Binding-site contacts:
Ligand atom OP1 contacts residue LYS57 of chain 18.C at 2.9 Å.
Ligand atom O5' contacts residue LYS57 of chain 18.C at 2.8 Å (salt-bridge).
Ligand atom OP2 contacts residue LYS57 of chain 18.C at 3.5 Å (salt-bridge).
Ligand atom N7 contacts residue THR45 of chain 52.C at 2.7 Å (h-bond).
Ligand atom C5' contacts residue LYS57 of chain 18.C at 3.8 Å.
Ligand atom OP2 contacts residue SER51 of chain 18.C at 3.3 Å (h-bond).
Ligand atom C6 contacts residue THR59 of chain 52.C at 3.5 Å.
Ligand atom OP2 contacts residue LYS43 of chain 52.C at 2.7 Å (salt-bridge).
Ligand atom C5' contacts residue ARG49 of chain 18.C at 2.6 Å.
Ligand atom OP1 contacts residue ASN55 of chain 18.C at 3.0 Å (h-bond).
Ligand atom N7 contacts residue TYR85 of chain 52.C at 3.8 Å.
Ligand atom O5' contacts residue LYS89 of chain 18.C at 3.2 Å (salt-bridge).
Ligand atom N6 contacts residue THR45 of chain 52.C at 2.8 Å (h-bond).
Ligand atom OP1 contacts residue ASN55 of chain 18.C at 3.2 Å.
Ligand atom C8 contacts residue LYS61 of chain 52.C at 3.6 Å.
Ligand atom P contacts residue LYS57 of chain 18.C at 3.1 Å.
Ligand atom P contacts residue ARG49 of chain 18.C at 3.7 Å.
Ligand atom C2 contacts residue SER47 of chain 52.C at 3.2 Å.
Ligand atom N6 contacts residue CYS46 of chain 52.C at 3.6 Å (h-bond).
Ligand atom OP1 contacts residue ARG49 of chain 18.C at 2.6 Å (salt-bridge).
Ligand atom P contacts residue SER51 of chain 18.C at 3.2 Å.
Ligand atom O4' contacts residue LYS61 of chain 52.C at 3.7 Å.
Ligand atom N1 contacts residue THR59 of chain 52.C at 3.4 Å.
Ligand atom OP1 contacts residue SER51 of chain 18.C at 2.7 Å (h-bond).
Ligand atom N1 contacts residue SER47 of chain 52.C at 2.7 Å (h-bond).
Ligand atom OP1 contacts residue LYS89 of chain 18.C at 3.5 Å (salt-bridge).
Ligand atom N6 contacts residue THR59 of chain 52.C at 2.7 Å (h-bond).
Ligand atom O3' contacts residue ARG49 of chain 18.C at 3.6 Å (salt-bridge).
Ligand atom OP2 contacts residue LYS89 of chain 18.C at 3.5 Å (salt-bridge).
Ligand atom C4' contacts residue ARG49 of chain 18.C at 3.6 Å.
Ligand atom C5 contacts residue THR45 of chain 52.C at 3.4 Å.
Ligand atom OP2 contacts residue THR91 of chain 18.C at 3.7 Å.
Ligand atom O5' contacts residue ARG49 of chain 18.C at 3.6 Å (salt-bridge).
Ligand atom N7 contacts residue LYS61 of chain 52.C at 3.4 Å.
Ligand atom OP1 contacts residue SER52 of chain 18.C at 3.1 Å.
Ligand atom N9 contacts residue LYS61 of chain 52.C at 3.8 Å.
Ligand atom O3' contacts residue SER51 of chain 18.C at 3.3 Å (h-bond).
Ligand atom OP2 contacts residue TYR85 of chain 52.C at 2.6 Å (h-bond).
Ligand atom C6 contacts residue THR45 of chain 52.C at 3.4 Å.
Ligand atom OP2 contacts residue LYS57 of chain 18.C at 3.0 Å (salt-bridge).

Sequence of chain 18.C:
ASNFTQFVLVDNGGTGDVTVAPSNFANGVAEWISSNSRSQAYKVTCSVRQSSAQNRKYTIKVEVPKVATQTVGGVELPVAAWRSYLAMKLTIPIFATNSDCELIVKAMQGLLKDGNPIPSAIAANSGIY

Sequence of chain 52.C:
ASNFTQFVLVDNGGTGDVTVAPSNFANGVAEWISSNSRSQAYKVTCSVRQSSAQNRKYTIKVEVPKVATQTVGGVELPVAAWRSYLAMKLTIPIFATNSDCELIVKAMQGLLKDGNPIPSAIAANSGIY

A protein and the small-molecule ligand that binds it are described below.
Small molecule (SMILES): Nc1ccn([C@@H]2O[C@H](CO[P](=O)(O)O[C@H]3[C@@H](O)[C@H](n4cnc5c(N)ncnc54)O[C@@H]3CO[P](=O)(O)O[C@H]3[C@@H](O)[C@H](n4cnc5c(=O)nc(N)[nH]c54)O[C@@H]3CO[P](=O)(O)O[C@H]3[C@@H](O)[C@H](n4cnc5c(N)ncnc54)O[C@@H]3CO[P](=O)(O)O[C@H]3[C@@H](O)[C@H](n4cnc5c(N)ncnc54)O[C@@H]3CO[P](=O)(O)O[C@H]3[C@@H](O)[C@H](n4ccc(=O)[nH]c4=O)O[C@@H]3CO[P](=O)(O)O[C@H]3[C@@H](O)[C@H](n4ccc(N)nc4=O)O[C@@H]3CO[P](=O)(O)O[C@H]3[C@@H](O)[C@H](n4ccc(=O)[nH]c4=O)O[C@@H]3CO[P](=O)(O)O[C@H]3[C@@H](O)[C@H](n4cnc5c(=O)nc(N)[nH]c54)O[C@@H]3CO)[C@@H](O)[C@H]2O)c(=O)n1